Binding-site contacts:
Ligand atom C1 contacts residue ARG109 of chain 1.B at 3.7 Å.
Ligand atom C3 contacts residue TYR21 of chain 1.A at 3.2 Å (hydrophobic).
Ligand atom C2 contacts residue ASP35 of chain 1.A at 3.0 Å.
Ligand atom C4 contacts residue GLY93 of chain 1.A at 3.9 Å.
Ligand atom O3 contacts residue ASP35 of chain 1.A at 2.7 Å (salt-bridge).
Ligand atom O5 contacts residue VAL40 of chain 1.A at 3.5 Å.
Ligand atom C4 contacts residue VAL40 of chain 1.A at 4.2 Å (hydrophobic).
Ligand atom O3 contacts residue TYR21 of chain 1.A at 2.6 Å.
Ligand atom C6 contacts residue GLY93 of chain 1.A at 3.3 Å.
Ligand atom C6 contacts residue THR107 of chain 1.B at 2.7 Å.
Ligand atom O5 contacts residue THR107 of chain 1.B at 4.1 Å.
Ligand atom O3 contacts residue PRO20 of chain 1.A at 4.3 Å.
Ligand atom O4 contacts residue GLY93 of chain 1.A at 2.9 Å.
Ligand atom C5 contacts residue TYR108 of chain 1.B at 4.3 Å (hydrophobic).
Ligand atom C6 contacts residue VAL40 of chain 1.A at 3.3 Å (hydrophobic).
Ligand atom O4 contacts residue THR107 of chain 1.B at 4.1 Å.
Ligand atom C5 contacts residue THR107 of chain 1.B at 3.2 Å.
Ligand atom C4 contacts residue THR107 of chain 1.B at 4.3 Å.
Ligand atom O4 contacts residue TYR21 of chain 1.A at 3.1 Å.
Ligand atom C3 contacts residue ASP35 of chain 1.A at 3.4 Å.
Ligand atom C6 contacts residue LEU33 of chain 1.A at 4.4 Å (hydrophobic).
Ligand atom O6 contacts residue GLY93 of chain 1.A at 4.2 Å.
Ligand atom O2 contacts residue ASP35 of chain 1.A at 2.9 Å (salt-bridge).
Ligand atom C5 contacts residue ARG109 of chain 1.B at 4.4 Å.
Ligand atom O5 contacts residue TYR108 of chain 1.B at 4.3 Å.
Ligand atom C1 contacts residue ASP35 of chain 1.A at 4.4 Å.
Ligand atom O2 contacts residue ARG109 of chain 1.B at 4.2 Å.
Ligand atom C3 contacts residue ARG109 of chain 1.B at 3.2 Å.
Ligand atom O3 contacts residue ARG109 of chain 1.B at 3.0 Å (salt-bridge).
Ligand atom C5 contacts residue VAL40 of chain 1.A at 3.9 Å (hydrophobic).
Ligand atom O6 contacts residue THR107 of chain 1.B at 2.8 Å (h-bond).
Ligand atom C2 contacts residue ARG109 of chain 1.B at 3.3 Å.
Ligand atom O6 contacts residue VAL40 of chain 1.A at 3.4 Å.
Ligand atom C5 contacts residue GLY93 of chain 1.A at 3.7 Å.
Ligand atom O2 contacts residue VAL40 of chain 1.A at 3.4 Å.
Ligand atom O1 contacts residue ARG109 of chain 1.B at 4.2 Å.
Ligand atom O6 contacts residue TYR108 of chain 1.B at 3.9 Å.
Ligand atom C4 contacts residue TYR21 of chain 1.A at 3.8 Å (hydrophobic).
Ligand atom O4 contacts residue ASP92 of chain 1.A at 4.4 Å.

A protein and the small-molecule ligand that binds it are described below.
Small molecule (SMILES): OC[C@H]1O[C@H](O)[C@@H](O)[C@@H](O)[C@@H]1O

Sequence of chain 1.B:
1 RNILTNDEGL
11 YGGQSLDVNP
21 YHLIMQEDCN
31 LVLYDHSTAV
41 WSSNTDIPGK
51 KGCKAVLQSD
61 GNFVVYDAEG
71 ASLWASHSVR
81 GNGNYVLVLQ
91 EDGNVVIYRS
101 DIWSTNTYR

Sequence of chain 1.A:
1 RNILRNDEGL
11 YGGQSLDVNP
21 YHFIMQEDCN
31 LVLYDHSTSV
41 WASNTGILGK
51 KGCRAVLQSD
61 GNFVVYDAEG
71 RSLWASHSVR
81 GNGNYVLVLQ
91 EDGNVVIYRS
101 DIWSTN